Sequence of chain 55.C:
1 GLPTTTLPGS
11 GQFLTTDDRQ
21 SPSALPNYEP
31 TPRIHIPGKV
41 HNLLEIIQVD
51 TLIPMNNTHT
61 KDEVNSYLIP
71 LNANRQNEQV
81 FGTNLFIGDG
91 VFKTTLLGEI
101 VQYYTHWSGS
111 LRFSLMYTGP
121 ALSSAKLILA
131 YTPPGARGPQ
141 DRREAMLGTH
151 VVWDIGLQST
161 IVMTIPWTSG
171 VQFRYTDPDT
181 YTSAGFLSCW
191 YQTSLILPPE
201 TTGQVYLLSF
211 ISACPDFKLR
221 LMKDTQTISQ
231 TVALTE

Sequence of chain 55.A:
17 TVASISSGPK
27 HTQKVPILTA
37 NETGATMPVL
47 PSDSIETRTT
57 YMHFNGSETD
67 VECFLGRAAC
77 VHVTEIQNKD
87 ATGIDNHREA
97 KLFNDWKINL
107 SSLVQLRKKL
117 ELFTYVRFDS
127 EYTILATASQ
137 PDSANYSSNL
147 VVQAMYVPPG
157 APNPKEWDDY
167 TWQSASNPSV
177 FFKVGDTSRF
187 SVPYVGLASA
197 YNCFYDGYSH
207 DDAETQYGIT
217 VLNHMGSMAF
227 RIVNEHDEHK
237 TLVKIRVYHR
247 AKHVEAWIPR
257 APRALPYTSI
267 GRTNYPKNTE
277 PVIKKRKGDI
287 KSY

Sequence of chain 51.C:
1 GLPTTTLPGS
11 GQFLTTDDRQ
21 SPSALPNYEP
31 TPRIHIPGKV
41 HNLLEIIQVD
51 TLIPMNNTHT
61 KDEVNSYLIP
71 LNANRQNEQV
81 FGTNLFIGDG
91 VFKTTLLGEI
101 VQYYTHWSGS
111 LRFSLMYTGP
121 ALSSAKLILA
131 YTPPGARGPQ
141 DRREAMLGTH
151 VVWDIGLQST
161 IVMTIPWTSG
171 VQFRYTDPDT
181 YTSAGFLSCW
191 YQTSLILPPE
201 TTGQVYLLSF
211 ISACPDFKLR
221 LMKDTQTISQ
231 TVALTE

Binding-site contacts:
Ligand atom C7C contacts residue TYR128 of chain 55.A at 3.5 Å (hydrophobic).
Ligand atom CL1 contacts residue ILE104 of chain 55.A at 3.6 Å.
Ligand atom C31 contacts residue SER175 of chain 55.A at 3.5 Å.
Ligand atom CL1 contacts residue MET221 of chain 55.A at 3.8 Å.
Ligand atom C5 contacts residue PHE186 of chain 55.A at 3.7 Å (hydrophobic).
Ligand atom C4A contacts residue ASN198 of chain 55.A at 3.9 Å.
Ligand atom C5C contacts residue TYR128 of chain 55.A at 3.7 Å (hydrophobic).
Ligand atom C3C contacts residue TYR128 of chain 55.A at 3.6 Å (hydrophobic).
Ligand atom C4C contacts residue TYR152 of chain 55.A at 3.9 Å (hydrophobic).
Ligand atom C3C contacts residue VAL188 of chain 55.A at 3.3 Å (hydrophobic).
Ligand atom C4 contacts residue PHE186 of chain 55.A at 3.7 Å (hydrophobic).
Ligand atom C1C contacts residue TYR152 of chain 55.A at 3.9 Å (hydrophobic).
Ligand atom C5C contacts residue ILE104 of chain 55.A at 4.0 Å (hydrophobic).
Ligand atom C6C contacts residue VAL191 of chain 55.A at 3.3 Å (hydrophobic).
Ligand atom C5 contacts residue TYR152 of chain 55.A at 3.6 Å (hydrophobic).
Ligand atom C4 contacts residue TYR152 of chain 55.A at 3.7 Å (hydrophobic).
Ligand atom CL1 contacts residue ASN105 of chain 55.A at 3.3 Å.
Ligand atom N2 contacts residue PRO174 of chain 55.A at 3.7 Å.
Ligand atom C31 contacts residue VAL176 of chain 55.A at 3.3 Å (hydrophobic).
Ligand atom O1 contacts residue TYR152 of chain 55.A at 3.9 Å.
Ligand atom C31 contacts residue PRO174 of chain 55.A at 3.3 Å (hydrophobic).
Ligand atom C2B contacts residue TYR197 of chain 55.A at 3.3 Å (hydrophobic).
Ligand atom N2 contacts residue ALA24 of chain 55.C at 3.1 Å.
Ligand atom C3 contacts residue PHE186 of chain 55.A at 3.9 Å (hydrophobic).
Ligand atom N2 contacts residue PHE186 of chain 55.A at 4.0 Å.
Ligand atom N3A contacts residue ASN219 of chain 55.A at 3.4 Å (h-bond).
Ligand atom O1B contacts residue MET221 of chain 55.A at 3.8 Å.
Ligand atom O1 contacts residue VAL188 of chain 55.A at 3.8 Å.
Ligand atom C31 contacts residue ALA150 of chain 55.A at 3.5 Å (hydrophobic).
Ligand atom C5A contacts residue CYS199 of chain 55.A at 3.9 Å (hydrophobic).
Ligand atom C4B contacts residue LEU106 of chain 55.A at 3.7 Å (hydrophobic).
Ligand atom C5A contacts residue VAL122 of chain 55.A at 3.9 Å (hydrophobic).
Ligand atom O1 contacts residue ALA24 of chain 55.C at 3.4 Å.
Ligand atom O1A contacts residue VAL122 of chain 55.A at 4.0 Å.
Ligand atom CM1 contacts residue CYS199 of chain 55.A at 3.8 Å (hydrophobic).
Ligand atom C2C contacts residue VAL188 of chain 55.A at 2.8 Å (hydrophobic).
Ligand atom C3 contacts residue PRO174 of chain 55.A at 3.7 Å (hydrophobic).
Ligand atom C3B contacts residue LEU106 of chain 55.A at 3.8 Å (hydrophobic).
Ligand atom O1 contacts residue PHE186 of chain 55.A at 3.8 Å.
Ligand atom C3B contacts residue TYR197 of chain 55.A at 3.3 Å (hydrophobic).

The protein below binds the small molecule below.
Small molecule (SMILES): Cc1cc(CCCCCCCOc2ccc(C3=N[C@@H](C)CO3)cc2Cl)on1